Binding-site contacts:
Ligand atom N2 contacts residue TRP103 of chain 1.H at 4.3 Å.
Ligand atom N2 contacts residue SER102 of chain 1.H at 4.4 Å.
Ligand atom C8 contacts residue SER102 of chain 1.H at 3.8 Å.
Ligand atom C3 contacts residue ASN100 of chain 1.H at 3.6 Å.
Ligand atom C7 contacts residue TRP103 of chain 1.H at 4.3 Å (hydrophobic).
Ligand atom C8 contacts residue TYR127 of chain 1.H at 4.5 Å (hydrophobic).
Ligand atom C4 contacts residue ASN100 of chain 1.H at 4.1 Å.
Ligand atom C8 contacts residue TRP103 of chain 1.H at 3.4 Å (hydrophobic).
Ligand atom C7 contacts residue ASN100 of chain 1.H at 3.5 Å.
Ligand atom C5 contacts residue ASN100 of chain 1.H at 3.7 Å.
Ligand atom C7 contacts residue SER102 of chain 1.H at 3.6 Å.
Ligand atom O5 contacts residue ASN100 of chain 1.H at 2.4 Å (h-bond).
Ligand atom O7 contacts residue ASN100 of chain 1.H at 3.9 Å.
Ligand atom N2 contacts residue ASN100 of chain 1.H at 2.7 Å (h-bond).
Ligand atom C2 contacts residue ASN100 of chain 1.H at 2.3 Å.
Ligand atom C1 contacts residue ASN100 of chain 1.H at 1.4 Å.
Ligand atom O7 contacts residue SER102 of chain 1.H at 2.8 Å (h-bond).

Sequence of chain 1.H:
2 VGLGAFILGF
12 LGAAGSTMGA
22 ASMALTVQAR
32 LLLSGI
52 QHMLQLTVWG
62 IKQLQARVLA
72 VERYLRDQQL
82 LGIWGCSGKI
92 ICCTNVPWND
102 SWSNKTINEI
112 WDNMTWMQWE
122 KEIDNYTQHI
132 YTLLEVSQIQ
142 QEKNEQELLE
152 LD

A protein and the small-molecule ligand that binds it are described below.
Small molecule (SMILES): CC(=O)N[C@@H]1[C@@H](O)[C@H](O)[C@@H](CO)O[C@H]1O